Binding-site contacts:
Ligand atom O2' contacts residue VAL29 of chain 2.A at 2.6 Å (h-bond).
Ligand atom O3' contacts residue ASP30 of chain 2.A at 2.9 Å (salt-bridge).
Ligand atom O1G contacts residue PRO34 of chain 2.A at 3.5 Å.
Ligand atom O2' contacts residue ASP30 of chain 2.A at 3.1 Å (salt-bridge).
Ligand atom N3B contacts residue MG1 of chain 2.C at 3.4 Å.
Ligand atom O2' contacts residue PHE28 of chain 2.A at 3.2 Å.
Ligand atom O1B contacts residue LYS16 of chain 2.A at 2.8 Å (salt-bridge).
Ligand atom PB contacts residue MG1 of chain 2.C at 3.3 Å.
Ligand atom O2B contacts residue SER17 of chain 2.A at 2.9 Å (h-bond).
Ligand atom O3G contacts residue LYS16 of chain 2.A at 2.6 Å (salt-bridge).
Ligand atom O1G contacts residue TYR32 of chain 2.A at 2.6 Å (h-bond).
Ligand atom N2 contacts residue LEU120 of chain 2.A at 3.5 Å.
Ligand atom O1B contacts residue GLY13 of chain 2.A at 3.5 Å (h-bond).
Ligand atom O1B contacts residue GLY15 of chain 2.A at 3.0 Å (h-bond).
Ligand atom O3A contacts residue GLY15 of chain 2.A at 3.2 Å (h-bond).
Ligand atom O4' contacts residue LYS117 of chain 2.A at 3.2 Å (salt-bridge).
Ligand atom O2B contacts residue LYS16 of chain 2.A at 3.5 Å (salt-bridge).
Ligand atom O1A contacts residue ALA18 of chain 2.A at 2.8 Å (h-bond).
Ligand atom O1B contacts residue VAL14 of chain 2.A at 3.2 Å (h-bond).
Ligand atom N1 contacts residue ASP119 of chain 2.A at 2.8 Å (salt-bridge).
Ligand atom N3B contacts residue GLY13 of chain 2.A at 3.1 Å (h-bond).
Ligand atom O6 contacts residue SER145 of chain 2.A at 3.4 Å.
Ligand atom N2 contacts residue ASP119 of chain 2.A at 2.9 Å (salt-bridge).
Ligand atom N3B contacts residue TYR32 of chain 2.A at 3.5 Å.
Ligand atom O6 contacts residue LYS117 of chain 2.A at 3.4 Å.
Ligand atom O3G contacts residue GLY60 of chain 2.A at 2.8 Å (h-bond).
Ligand atom C3' contacts residue GLU31 of chain 2.A at 3.4 Å.
Ligand atom C2' contacts residue VAL29 of chain 2.A at 3.4 Å (hydrophobic).
Ligand atom O1A contacts residue SER17 of chain 2.A at 3.4 Å (h-bond).
Ligand atom PG contacts residue MG1 of chain 2.C at 3.2 Å.
Ligand atom O3G contacts residue GLY12 of chain 2.A at 3.5 Å.
Ligand atom O6 contacts residue ASN116 of chain 2.A at 3.3 Å (h-bond).
Ligand atom O1A contacts residue GLY15 of chain 2.A at 3.2 Å.
Ligand atom O6 contacts residue ASP119 of chain 2.A at 3.5 Å (salt-bridge).
Ligand atom O2G contacts residue THR35 of chain 2.A at 2.9 Å (h-bond).
Ligand atom O2B contacts residue MG1 of chain 2.C at 2.1 Å.
Ligand atom O2G contacts residue MG1 of chain 2.C at 2.1 Å.
Ligand atom N7 contacts residue ASN116 of chain 2.A at 3.1 Å (h-bond).
Ligand atom O2A contacts residue TYR32 of chain 2.A at 3.4 Å.
Ligand atom O6 contacts residue ALA146 of chain 2.A at 2.8 Å (h-bond).

Sequence of chain 2.A:
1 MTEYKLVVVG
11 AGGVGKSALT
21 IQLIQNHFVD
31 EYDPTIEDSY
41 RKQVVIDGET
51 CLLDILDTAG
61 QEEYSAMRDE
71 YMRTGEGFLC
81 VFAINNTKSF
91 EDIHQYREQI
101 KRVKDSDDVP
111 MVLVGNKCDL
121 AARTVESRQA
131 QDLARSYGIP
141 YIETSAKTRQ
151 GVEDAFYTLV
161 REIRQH

A small-molecule ligand and the protein it binds are described below.
Small molecule (SMILES): Nc1nc2c(ncn2[C@@H]2O[C@H](CO[P](=O)(O)O[P](=O)(O)NP(=O)(O)O)[C@@H](O)[C@H]2O)c(=O)[nH]1